Binding-site contacts:
Ligand atom N2 contacts residue MET216 of chain 1.A at 3.5 Å.
Ligand atom N1 contacts residue TYR197 of chain 1.A at 3.6 Å.
Ligand atom N3 contacts residue GLY215 of chain 1.A at 3.5 Å.
Ligand atom N2 contacts residue GLU198 of chain 1.A at 2.4 Å (salt-bridge).
Ligand atom C8 contacts residue ALA123 of chain 1.A at 3.7 Å (hydrophobic).
Ligand atom C8 contacts residue GLY125 of chain 1.A at 4.0 Å.
Ligand atom N7 contacts residue ASN240 of chain 1.A at 3.0 Å (h-bond).
Ligand atom N2 contacts residue VAL214 of chain 1.A at 3.5 Å.
Ligand atom C8 contacts residue THR239 of chain 1.A at 3.1 Å.
Ligand atom C2 contacts residue MET216 of chain 1.A at 3.7 Å (hydrophobic).
Ligand atom O6 contacts residue GLY125 of chain 1.A at 3.5 Å.
Ligand atom C2 contacts residue GLY215 of chain 1.A at 4.0 Å.
Ligand atom C6 contacts residue TYR197 of chain 1.A at 3.7 Å (hydrophobic).
Ligand atom N1 contacts residue GLU198 of chain 1.A at 2.7 Å (salt-bridge).
Ligand atom O6 contacts residue GLU198 of chain 1.A at 3.6 Å.
Ligand atom C6 contacts residue GLU198 of chain 1.A at 3.6 Å.
Ligand atom C5 contacts residue VAL214 of chain 1.A at 3.7 Å (hydrophobic).
Ligand atom N7 contacts residue ALA124 of chain 1.A at 3.6 Å.
Ligand atom N2 contacts residue VAL192 of chain 1.A at 3.4 Å.
Ligand atom C6 contacts residue VAL214 of chain 1.A at 3.8 Å (hydrophobic).
Ligand atom C8 contacts residue ASN240 of chain 1.A at 3.9 Å.
Ligand atom C5 contacts residue ASN240 of chain 1.A at 3.9 Å.
Ligand atom C5 contacts residue GLY125 of chain 1.A at 3.4 Å.
Ligand atom N3 contacts residue MET216 of chain 1.A at 3.5 Å.
Ligand atom N9 contacts residue ALA123 of chain 1.A at 3.3 Å (h-bond).
Ligand atom N7 contacts residue GLY125 of chain 1.A at 3.4 Å (h-bond).
Ligand atom N3 contacts residue VAL214 of chain 1.A at 3.4 Å (h-bond).
Ligand atom N2 contacts residue GLY215 of chain 1.A at 4.0 Å.
Ligand atom C6 contacts residue GLY125 of chain 1.A at 3.8 Å.
Ligand atom C4 contacts residue VAL214 of chain 1.A at 3.5 Å (hydrophobic).
Ligand atom N1 contacts residue VAL214 of chain 1.A at 3.6 Å.
Ligand atom C8 contacts residue ALA124 of chain 1.A at 3.8 Å (hydrophobic).
Ligand atom N7 contacts residue THR239 of chain 1.A at 3.0 Å (h-bond).
Ligand atom C2 contacts residue GLU198 of chain 1.A at 3.3 Å.
Ligand atom C5 contacts residue TYR197 of chain 1.A at 3.7 Å (hydrophobic).
Ligand atom C2 contacts residue TYR197 of chain 1.A at 3.9 Å (hydrophobic).
Ligand atom C4 contacts residue TYR197 of chain 1.A at 3.9 Å (hydrophobic).
Ligand atom C5 contacts residue ALA124 of chain 1.A at 4.0 Å (hydrophobic).
Ligand atom C2 contacts residue VAL214 of chain 1.A at 3.5 Å (hydrophobic).
Ligand atom O6 contacts residue ASN240 of chain 1.A at 3.0 Å (h-bond).

A protein and the small-molecule ligand that binds it are described below.
Small molecule (SMILES): Nc1nc2[nH]cnc2c(=O)[nH]1

Sequence of chain 1.A:
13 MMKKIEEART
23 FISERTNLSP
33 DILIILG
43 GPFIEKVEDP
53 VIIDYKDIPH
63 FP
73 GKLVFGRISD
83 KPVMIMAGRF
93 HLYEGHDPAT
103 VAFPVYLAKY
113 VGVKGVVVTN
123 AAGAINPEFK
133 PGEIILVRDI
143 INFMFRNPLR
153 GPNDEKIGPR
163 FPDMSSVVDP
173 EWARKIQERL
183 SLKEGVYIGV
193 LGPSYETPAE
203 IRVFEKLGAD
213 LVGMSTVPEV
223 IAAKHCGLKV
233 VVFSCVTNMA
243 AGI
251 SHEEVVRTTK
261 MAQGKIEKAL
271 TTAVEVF